A small-molecule ligand and the protein it binds are described below.
Small molecule (SMILES): CC(=O)N[C@H]1[C@@H](O[C@H]2[C@@H](O)[C@@H](CO)O[C@@H](O)[C@@H]2O[C@@H]2O[C@@H](C)[C@@H](O)[C@@H](O)[C@@H]2O)O[C@H](CO)[C@H](O)[C@@H]1O

Binding-site contacts:
Ligand atom C6 contacts residue TRP282 of chain 1.B at 3.6 Å (hydrophobic).
Ligand atom O3 contacts residue HIS48 of chain 1.B at 3.1 Å (h-bond).
Ligand atom O4 contacts residue ALA262 of chain 1.B at 3.4 Å.
Ligand atom C8 contacts residue GLY107 of chain 1.B at 3.3 Å.
Ligand atom C6 contacts residue TYR46 of chain 1.B at 3.6 Å (hydrophobic).
Ligand atom C4 contacts residue TRP282 of chain 1.B at 3.7 Å (hydrophobic).
Ligand atom O7 contacts residue PHE157 of chain 1.B at 3.3 Å.
Ligand atom O7 contacts residue ARG209 of chain 1.B at 3.0 Å (salt-bridge).
Ligand atom O1 contacts residue TYR46 of chain 1.B at 3.2 Å (h-bond).
Ligand atom C6 contacts residue GLN155 of chain 1.B at 3.6 Å.
Ligand atom C6 contacts residue HIS153 of chain 1.B at 3.8 Å.
Ligand atom O1 contacts residue TRP53 of chain 1.B at 3.5 Å.
Ligand atom C3 contacts residue TRP282 of chain 1.B at 3.8 Å (hydrophobic).
Ligand atom O5 contacts residue TRP282 of chain 1.B at 3.4 Å (h-bond).
Ligand atom O7 contacts residue GLU205 of chain 1.B at 3.7 Å.
Ligand atom O4 contacts residue PHE157 of chain 1.B at 3.6 Å.
Ligand atom C6 contacts residue ASN263 of chain 1.B at 3.4 Å.
Ligand atom C6 contacts residue GLY45 of chain 1.B at 3.5 Å.
Ligand atom O5 contacts residue ALA106 of chain 1.B at 3.4 Å.
Ligand atom O6 contacts residue TRP282 of chain 1.B at 2.9 Å (h-bond).
Ligand atom C6 contacts residue ALA106 of chain 1.B at 3.7 Å (hydrophobic).
Ligand atom C3 contacts residue GLU205 of chain 1.B at 3.5 Å.
Ligand atom O3 contacts residue GLU205 of chain 1.B at 2.5 Å (salt-bridge).
Ligand atom C6 contacts residue ASN279 of chain 1.B at 3.5 Å.
Ligand atom C4 contacts residue GLY45 of chain 1.B at 3.3 Å.
Ligand atom O2 contacts residue ASN263 of chain 1.B at 3.1 Å (h-bond).
Ligand atom C4 contacts residue GLU205 of chain 1.B at 3.8 Å.
Ligand atom C7 contacts residue PHE157 of chain 1.B at 3.7 Å (hydrophobic).
Ligand atom O4 contacts residue GLY45 of chain 1.B at 2.9 Å (h-bond).
Ligand atom O4 contacts residue HIS153 of chain 1.B at 3.4 Å.
Ligand atom O5 contacts residue GLN155 of chain 1.B at 3.3 Å (h-bond).
Ligand atom O6 contacts residue GLN155 of chain 1.B at 2.9 Å (h-bond).
Ligand atom O4 contacts residue ALA106 of chain 1.B at 2.7 Å (h-bond).
Ligand atom O6 contacts residue ASN279 of chain 1.B at 3.0 Å (h-bond).
Ligand atom C5 contacts residue TRP282 of chain 1.B at 3.5 Å (hydrophobic).
Ligand atom O6 contacts residue TRP282 of chain 1.B at 3.4 Å.
Ligand atom O4 contacts residue GLU205 of chain 1.B at 2.6 Å (salt-bridge).
Ligand atom O5 contacts residue ASN279 of chain 1.B at 3.8 Å.
Ligand atom O3 contacts residue ALA106 of chain 1.B at 3.4 Å (h-bond).
Ligand atom C8 contacts residue ASN108 of chain 1.B at 3.4 Å.

Sequence of chain 1.B:
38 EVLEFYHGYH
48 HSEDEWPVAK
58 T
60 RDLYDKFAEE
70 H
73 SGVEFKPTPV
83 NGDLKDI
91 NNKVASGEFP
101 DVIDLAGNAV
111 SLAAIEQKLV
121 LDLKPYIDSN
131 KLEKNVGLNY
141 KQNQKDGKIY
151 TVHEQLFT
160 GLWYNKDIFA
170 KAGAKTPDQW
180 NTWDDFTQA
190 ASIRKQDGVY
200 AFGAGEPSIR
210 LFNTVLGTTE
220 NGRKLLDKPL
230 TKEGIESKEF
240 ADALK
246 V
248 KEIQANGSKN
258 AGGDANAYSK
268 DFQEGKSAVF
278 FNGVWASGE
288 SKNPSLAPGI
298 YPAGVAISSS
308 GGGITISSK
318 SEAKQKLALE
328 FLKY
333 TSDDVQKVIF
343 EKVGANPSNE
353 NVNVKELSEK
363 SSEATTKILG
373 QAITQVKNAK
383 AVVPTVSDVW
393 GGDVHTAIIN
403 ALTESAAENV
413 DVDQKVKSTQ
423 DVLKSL